Binding-site contacts:
Ligand atom O contacts residue LYS146 of chain 1.A at 3.1 Å (salt-bridge).
Ligand atom CB contacts residue TYR99 of chain 1.A at 3.4 Å (hydrophobic).
Ligand atom O contacts residue TRP73 of chain 1.A at 3.2 Å.
Ligand atom O contacts residue TRP147 of chain 1.A at 2.6 Å (h-bond).
Ligand atom CG contacts residue TYR31 of chain 1.B at 3.3 Å (hydrophobic).
Ligand atom CG contacts residue GLY95 of chain 1.C at 3.4 Å.
Ligand atom C contacts residue GLY95 of chain 1.C at 3.4 Å.
Ligand atom OE1 contacts residue ILE63 of chain 1.A at 3.3 Å.
Ligand atom CB contacts residue GLY95 of chain 1.C at 3.4 Å.
Ligand atom N contacts residue TYR99 of chain 1.A at 3.1 Å (h-bond).
Ligand atom CD contacts residue ARG62 of chain 1.A at 3.4 Å.
Ligand atom O contacts residue TYR84 of chain 1.A at 3.0 Å (h-bond).
Ligand atom O contacts residue TYR155 of chain 1.A at 2.6 Å (h-bond).
Ligand atom CA contacts residue TYR156 of chain 1.A at 3.4 Å (hydrophobic).
Ligand atom N contacts residue ASN77 of chain 1.A at 2.9 Å (h-bond).
Ligand atom O contacts residue TRP73 of chain 1.A at 2.4 Å.
Ligand atom C contacts residue THR143 of chain 1.A at 3.1 Å.
Ligand atom O contacts residue TYR159 of chain 1.A at 3.2 Å (h-bond).
Ligand atom N contacts residue GLY95 of chain 1.C at 2.8 Å (h-bond).
Ligand atom OG contacts residue ARG97 of chain 1.A at 2.8 Å (salt-bridge).
Ligand atom CB contacts residue TYR155 of chain 1.A at 3.4 Å (hydrophobic).
Ligand atom CG contacts residue ASN30 of chain 1.C at 3.2 Å.
Ligand atom OD1 contacts residue GLY95 of chain 1.C at 3.3 Å (h-bond).
Ligand atom CE2 contacts residue TYR155 of chain 1.A at 3.4 Å (hydrophobic).
Ligand atom CG contacts residue TRP73 of chain 1.A at 3.5 Å (hydrophobic).
Ligand atom CB contacts residue ASN77 of chain 1.A at 3.1 Å.
Ligand atom N contacts residue TYR156 of chain 1.A at 3.2 Å (h-bond).
Ligand atom OD2 contacts residue ASN30 of chain 1.C at 2.9 Å (h-bond).
Ligand atom CG contacts residue TRP167 of chain 1.A at 3.2 Å (hydrophobic).
Ligand atom OD1 contacts residue ASN30 of chain 1.C at 3.4 Å (h-bond).
Ligand atom O contacts residue TYR159 of chain 1.A at 3.3 Å.
Ligand atom OD2 contacts residue GLY95 of chain 1.C at 3.1 Å.
Ligand atom CB contacts residue GLU163 of chain 1.A at 3.0 Å.
Ligand atom C contacts residue TRP73 of chain 1.A at 3.2 Å (hydrophobic).
Ligand atom CB contacts residue TRP167 of chain 1.A at 3.1 Å (hydrophobic).
Ligand atom CA contacts residue GLY95 of chain 1.C at 3.1 Å.
Ligand atom CB contacts residue TYR156 of chain 1.A at 3.3 Å (hydrophobic).
Ligand atom N contacts residue ILE63 of chain 1.A at 3.4 Å.
Ligand atom OD1 contacts residue ASN31 of chain 1.C at 3.5 Å (h-bond).
Ligand atom OE1 contacts residue ARG62 of chain 1.A at 2.8 Å (salt-bridge).

Sequence of chain 1.A:
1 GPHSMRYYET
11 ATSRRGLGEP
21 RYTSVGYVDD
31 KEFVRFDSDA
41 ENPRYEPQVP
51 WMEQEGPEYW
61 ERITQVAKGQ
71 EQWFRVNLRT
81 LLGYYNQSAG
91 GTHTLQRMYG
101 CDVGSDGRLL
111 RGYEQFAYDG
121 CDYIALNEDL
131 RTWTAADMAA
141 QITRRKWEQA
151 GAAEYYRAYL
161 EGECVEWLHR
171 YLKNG

Sequence of chain 1.B:
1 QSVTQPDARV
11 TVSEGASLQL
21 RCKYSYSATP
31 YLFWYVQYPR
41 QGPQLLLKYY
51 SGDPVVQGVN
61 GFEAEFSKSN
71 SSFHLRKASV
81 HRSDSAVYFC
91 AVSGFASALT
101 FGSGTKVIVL

Sequence of chain 1.C:
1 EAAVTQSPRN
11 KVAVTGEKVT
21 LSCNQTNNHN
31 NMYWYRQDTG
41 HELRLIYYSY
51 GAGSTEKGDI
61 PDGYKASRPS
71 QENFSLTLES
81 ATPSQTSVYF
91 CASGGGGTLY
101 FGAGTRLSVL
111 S

This protein binds this small molecule.
Small molecule (SMILES): CC(C)C[C@@H](C=O)NC(=O)[C@H](CC(=O)O)NC(=O)[C@H](Cc1ccccc1)NC(=O)[C@@H]1CCCN1C(=O)[C@H](Cc1ccccc1)NC(=O)[C@@H]1CCCN1C(=O)[C@H](CO)NC(=O)[C@H](CC(C)C)NC(=O)[C@@H](N)CCC(N)=O